Binding-site contacts:
Ligand atom O3' contacts residue ALA125 of chain 2.A at 3.3 Å.
Ligand atom O4 contacts residue PHE218 of chain 2.A at 3.3 Å.
Ligand atom O1A contacts residue ARG292 of chain 2.A at 2.9 Å (salt-bridge).
Ligand atom O2 contacts residue PHE218 of chain 2.A at 2.9 Å (h-bond).
Ligand atom C4C contacts residue TYR233 of chain 2.A at 3.4 Å (hydrophobic).
Ligand atom O2' contacts residue TYR299 of chain 2.A at 2.5 Å (h-bond).
Ligand atom O3A contacts residue ASN179 of chain 2.A at 2.9 Å (h-bond).
Ligand atom C2 contacts residue PHE218 of chain 2.A at 3.2 Å (hydrophobic).
Ligand atom O3C contacts residue GLY229 of chain 2.A at 3.6 Å.
Ligand atom O3' contacts residue PHE178 of chain 2.A at 2.8 Å (h-bond).
Ligand atom O4C contacts residue LEU200 of chain 2.A at 3.4 Å.
Ligand atom O6' contacts residue VAL86 of chain 2.A at 3.7 Å.
Ligand atom O3' contacts residue TYR177 of chain 2.A at 2.6 Å (h-bond).
Ligand atom PB contacts residue ASN179 of chain 2.A at 3.2 Å.
Ligand atom O1B contacts residue ASN179 of chain 2.A at 2.9 Å (h-bond).
Ligand atom O2A contacts residue LEU200 of chain 2.A at 3.2 Å (h-bond).
Ligand atom C6' contacts residue PHE149 of chain 2.A at 3.6 Å (hydrophobic).
Ligand atom O2C contacts residue ASP295 of chain 2.A at 2.9 Å (salt-bridge).
Ligand atom C4' contacts residue NAD1 of chain 2.E at 3.5 Å.
Ligand atom C3' contacts residue PHE178 of chain 2.A at 2.9 Å (hydrophobic).
Ligand atom O4' contacts residue THR126 of chain 2.A at 3.6 Å.
Ligand atom C5 contacts residue PHE218 of chain 2.A at 3.6 Å (hydrophobic).
Ligand atom O2' contacts residue ASN179 of chain 2.A at 2.6 Å (h-bond).
Ligand atom O3B contacts residue ASN179 of chain 2.A at 3.3 Å (h-bond).
Ligand atom O2A contacts residue ASN199 of chain 2.A at 3.3 Å.
Ligand atom O4' contacts residue ALA124 of chain 2.A at 3.3 Å.
Ligand atom O1B contacts residue ARG231 of chain 2.A at 2.6 Å (salt-bridge).
Ligand atom C5C contacts residue TYR233 of chain 2.A at 3.3 Å (hydrophobic).
Ligand atom O2B contacts residue ARG292 of chain 2.A at 3.5 Å (salt-bridge).
Ligand atom N3 contacts residue PHE218 of chain 2.A at 3.1 Å.
Ligand atom C4 contacts residue PHE218 of chain 2.A at 3.1 Å (hydrophobic).
Ligand atom C2 contacts residue ALA216 of chain 2.A at 3.5 Å (hydrophobic).
Ligand atom O6' contacts residue PHE149 of chain 2.A at 3.3 Å.
Ligand atom O2 contacts residue ALA216 of chain 2.A at 3.4 Å (h-bond).
Ligand atom O2 contacts residue ILE217 of chain 2.A at 3.6 Å.
Ligand atom N3 contacts residue ALA216 of chain 2.A at 2.9 Å (h-bond).
Ligand atom C2' contacts residue TYR299 of chain 2.A at 2.9 Å (hydrophobic).
Ligand atom O1B contacts residue TYR299 of chain 2.A at 3.4 Å (h-bond).
Ligand atom O5C contacts residue ARG292 of chain 2.A at 3.5 Å (salt-bridge).
Ligand atom C1' contacts residue TYR299 of chain 2.A at 3.1 Å (hydrophobic).

Sequence of chain 2.A:
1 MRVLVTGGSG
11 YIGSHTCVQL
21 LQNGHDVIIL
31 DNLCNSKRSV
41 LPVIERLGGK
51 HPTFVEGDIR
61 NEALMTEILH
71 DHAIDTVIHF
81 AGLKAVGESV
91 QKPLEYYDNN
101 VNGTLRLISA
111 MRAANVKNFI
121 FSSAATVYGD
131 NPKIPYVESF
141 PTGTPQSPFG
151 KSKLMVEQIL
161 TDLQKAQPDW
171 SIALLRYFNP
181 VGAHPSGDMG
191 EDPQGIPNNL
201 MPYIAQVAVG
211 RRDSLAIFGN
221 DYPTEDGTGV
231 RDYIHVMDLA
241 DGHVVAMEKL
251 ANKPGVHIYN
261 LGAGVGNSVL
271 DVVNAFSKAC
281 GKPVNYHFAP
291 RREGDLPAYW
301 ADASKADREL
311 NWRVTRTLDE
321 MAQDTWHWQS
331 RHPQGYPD

A small-molecule ligand and the protein it binds are described below.
Small molecule (SMILES): O=c1ccn([C@@H]2O[C@H](CO[P](=O)(O)O[P](=O)(O)O[C@H]3O[C@H](CO)[C@@H](O)[C@H](O)[C@H]3O)[C@@H](O)[C@H]2O)c(=O)[nH]1